Binding-site contacts:
Ligand atom O5 contacts residue ILE136 of chain 1.C at 3.8 Å.
Ligand atom C3 contacts residue GLY68 of chain 1.C at 3.7 Å.
Ligand atom C6 contacts residue GLY135 of chain 1.C at 3.8 Å.
Ligand atom C4 contacts residue GLY68 of chain 1.C at 4.0 Å.
Ligand atom C8 contacts residue ALA80 of chain 1.C at 4.0 Å (hydrophobic).
Ligand atom O6 contacts residue ALA67 of chain 1.C at 3.9 Å.
Ligand atom C8 contacts residue GLU157 of chain 1.C at 3.6 Å.
Ligand atom C3 contacts residue ASN107 of chain 1.C at 3.9 Å.
Ligand atom O3 contacts residue GLU157 of chain 1.C at 2.7 Å (salt-bridge).
Ligand atom O3 contacts residue ALA67 of chain 1.C at 4.0 Å.
Ligand atom C6 contacts residue GLY137 of chain 1.C at 3.8 Å.
Ligand atom C2 contacts residue GLY68 of chain 1.C at 3.9 Å.
Ligand atom C4 contacts residue ASN107 of chain 1.C at 3.9 Å.
Ligand atom O5 contacts residue GLY135 of chain 1.C at 3.6 Å.
Ligand atom O3 contacts residue ASN107 of chain 1.C at 3.0 Å (h-bond).
Ligand atom O5 contacts residue GLU172 of chain 1.C at 4.0 Å.
Ligand atom O7 contacts residue ALA80 of chain 1.C at 3.7 Å.
Ligand atom O1 contacts residue GLU172 of chain 1.C at 3.1 Å (salt-bridge).
Ligand atom O7 contacts residue GLY81 of chain 1.C at 2.7 Å (h-bond).
Ligand atom O4 contacts residue VAL109 of chain 1.C at 3.4 Å.
Ligand atom C8 contacts residue GLY81 of chain 1.C at 3.4 Å.
Ligand atom N2 contacts residue GLU157 of chain 1.C at 2.7 Å (salt-bridge).
Ligand atom C5 contacts residue GLY137 of chain 1.C at 3.7 Å.
Ligand atom C6 contacts residue ASP108 of chain 1.C at 3.2 Å.
Ligand atom O4 contacts residue GLY137 of chain 1.C at 3.6 Å.
Ligand atom C8 contacts residue TYR79 of chain 1.C at 3.9 Å (hydrophobic).
Ligand atom O7 contacts residue GLY68 of chain 1.C at 3.7 Å.
Ligand atom C2 contacts residue GLU157 of chain 1.C at 3.6 Å.
Ligand atom C8 contacts residue TYR160 of chain 1.C at 3.4 Å (hydrophobic).
Ligand atom C1 contacts residue ILE136 of chain 1.C at 3.9 Å (hydrophobic).
Ligand atom C5 contacts residue ILE136 of chain 1.C at 3.7 Å (hydrophobic).
Ligand atom O4 contacts residue ASP108 of chain 1.C at 2.6 Å (salt-bridge).
Ligand atom C4 contacts residue ASP108 of chain 1.C at 3.2 Å.
Ligand atom C7 contacts residue GLU157 of chain 1.C at 3.6 Å.
Ligand atom O6 contacts residue ASP108 of chain 1.C at 2.5 Å (salt-bridge).
Ligand atom C3 contacts residue GLU157 of chain 1.C at 3.2 Å.
Ligand atom C7 contacts residue GLY81 of chain 1.C at 3.4 Å.
Ligand atom C1 contacts residue GLU172 of chain 1.C at 3.5 Å.
Ligand atom O4 contacts residue ASN107 of chain 1.C at 3.2 Å (h-bond).
Ligand atom O3 contacts residue GLY68 of chain 1.C at 2.8 Å (h-bond).

Sequence of chain 1.C:
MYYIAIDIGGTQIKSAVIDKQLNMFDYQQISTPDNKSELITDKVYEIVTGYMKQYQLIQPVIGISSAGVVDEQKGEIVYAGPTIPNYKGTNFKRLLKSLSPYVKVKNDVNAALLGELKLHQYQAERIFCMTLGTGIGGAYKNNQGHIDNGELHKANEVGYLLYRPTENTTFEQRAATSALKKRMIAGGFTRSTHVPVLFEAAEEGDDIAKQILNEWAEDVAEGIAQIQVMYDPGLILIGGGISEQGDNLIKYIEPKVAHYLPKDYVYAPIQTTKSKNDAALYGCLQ

The protein below binds the small molecule below.
Small molecule (SMILES): CC(=O)N[C@@H]1[C@@H](O)[C@H](O)[C@@H](CO)O[C@H]1O